Sequence of chain 1.A:
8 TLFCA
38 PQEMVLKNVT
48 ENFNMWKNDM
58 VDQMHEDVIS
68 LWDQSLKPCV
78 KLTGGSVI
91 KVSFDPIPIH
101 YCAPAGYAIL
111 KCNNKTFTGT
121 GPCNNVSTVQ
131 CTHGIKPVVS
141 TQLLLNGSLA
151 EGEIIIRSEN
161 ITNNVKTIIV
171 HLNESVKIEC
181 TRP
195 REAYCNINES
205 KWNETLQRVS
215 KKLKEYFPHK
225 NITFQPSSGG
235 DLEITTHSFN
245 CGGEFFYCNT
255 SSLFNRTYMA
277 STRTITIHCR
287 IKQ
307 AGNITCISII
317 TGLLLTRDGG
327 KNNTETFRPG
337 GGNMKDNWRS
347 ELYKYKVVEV

Binding-site contacts:
Ligand atom C2 contacts residue GLU174 of chain 1.A at 3.8 Å.
Ligand atom C3 contacts residue GLU174 of chain 1.A at 4.4 Å.
Ligand atom N2 contacts residue GLY152 of chain 1.A at 4.0 Å.
Ligand atom C6 contacts residue ILE154 of chain 1.A at 3.8 Å (hydrophobic).
Ligand atom O5 contacts residue ASN173 of chain 1.A at 2.3 Å (h-bond).
Ligand atom C2 contacts residue ASN173 of chain 1.A at 2.4 Å.
Ligand atom C1 contacts residue ASN173 of chain 1.A at 1.4 Å.
Ligand atom C7 contacts residue GLU174 of chain 1.A at 3.8 Å.
Ligand atom O5 contacts residue ILE154 of chain 1.A at 3.6 Å.
Ligand atom C5 contacts residue ARG212 of chain 1.A at 3.9 Å.
Ligand atom C1 contacts residue GLU153 of chain 1.A at 4.2 Å.
Ligand atom C8 contacts residue GLU174 of chain 1.A at 3.7 Å.
Ligand atom O6 contacts residue LYS216 of chain 1.A at 3.7 Å.
Ligand atom C2 contacts residue GLY152 of chain 1.A at 3.6 Å.
Ligand atom O4 contacts residue ARG212 of chain 1.A at 4.2 Å.
Ligand atom C4 contacts residue GLU153 of chain 1.A at 3.8 Å.
Ligand atom N2 contacts residue ASN173 of chain 1.A at 2.9 Å (h-bond).
Ligand atom O6 contacts residue ILE154 of chain 1.A at 3.0 Å (h-bond).
Ligand atom O7 contacts residue ASN173 of chain 1.A at 4.1 Å.
Ligand atom C6 contacts residue ARG212 of chain 1.A at 3.8 Å.
Ligand atom C2 contacts residue GLU153 of chain 1.A at 4.4 Å.
Ligand atom O6 contacts residue GLU153 of chain 1.A at 3.2 Å.
Ligand atom O5 contacts residue GLU153 of chain 1.A at 3.7 Å.
Ligand atom C5 contacts residue GLU153 of chain 1.A at 4.4 Å.
Ligand atom O5 contacts residue GLY152 of chain 1.A at 4.2 Å.
Ligand atom C1 contacts residue GLU174 of chain 1.A at 3.5 Å.
Ligand atom N2 contacts residue GLU174 of chain 1.A at 3.0 Å (salt-bridge).
Ligand atom C7 contacts residue ASN173 of chain 1.A at 3.7 Å.
Ligand atom C5 contacts residue ILE154 of chain 1.A at 4.4 Å (hydrophobic).
Ligand atom O7 contacts residue GLY152 of chain 1.A at 3.5 Å (h-bond).
Ligand atom C1 contacts residue GLY152 of chain 1.A at 3.7 Å.
Ligand atom C5 contacts residue ASN173 of chain 1.A at 3.6 Å.
Ligand atom C7 contacts residue GLY152 of chain 1.A at 3.9 Å.
Ligand atom C4 contacts residue ASN173 of chain 1.A at 4.2 Å.
Ligand atom C6 contacts residue GLU153 of chain 1.A at 4.3 Å.
Ligand atom C3 contacts residue ASN173 of chain 1.A at 3.8 Å.

The small molecule below binds the protein below.
Small molecule (SMILES): CC(=O)N[C@@H]1[C@@H](O)[C@H](O)[C@@H](CO)O[C@H]1O